Sequence of chain 3.A:
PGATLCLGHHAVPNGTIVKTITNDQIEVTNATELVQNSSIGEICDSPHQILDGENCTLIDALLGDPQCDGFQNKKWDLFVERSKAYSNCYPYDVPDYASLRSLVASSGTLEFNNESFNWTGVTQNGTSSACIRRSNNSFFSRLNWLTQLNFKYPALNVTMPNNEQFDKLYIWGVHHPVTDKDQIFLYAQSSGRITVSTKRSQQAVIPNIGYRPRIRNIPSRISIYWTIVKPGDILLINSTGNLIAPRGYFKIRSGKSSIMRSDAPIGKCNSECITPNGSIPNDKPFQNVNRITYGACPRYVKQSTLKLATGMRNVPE

A small-molecule ligand and the protein it binds are described below.
Small molecule (SMILES): CC(=O)N[C@H]1[C@H](O[C@H]2[C@H](O)[C@@H](NC(C)=O)CO[C@@H]2CO)O[C@H](CO)[C@@H](O[C@@H]2O[C@H](CO)[C@@H](O)[C@H](O)[C@@H]2O)[C@@H]1O

Sequence of chain 3.B:
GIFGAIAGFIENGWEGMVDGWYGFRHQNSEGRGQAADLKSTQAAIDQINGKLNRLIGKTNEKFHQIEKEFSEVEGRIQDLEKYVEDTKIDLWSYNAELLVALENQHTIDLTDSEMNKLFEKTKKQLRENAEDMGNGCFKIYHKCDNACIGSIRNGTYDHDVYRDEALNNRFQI

Binding-site contacts:
Ligand atom C5 contacts residue ASN30 of chain 3.A at 3.7 Å.
Ligand atom C2 contacts residue ASN30 of chain 3.A at 2.5 Å.
Ligand atom C4 contacts residue ASN30 of chain 3.A at 4.3 Å.
Ligand atom C6 contacts residue LEU52 of chain 3.B at 3.9 Å (hydrophobic).
Ligand atom C1 contacts residue THR310 of chain 3.A at 3.8 Å.
Ligand atom C6 contacts residue THR310 of chain 3.A at 4.1 Å.
Ligand atom C7 contacts residue THR32 of chain 3.A at 4.3 Å.
Ligand atom C8 contacts residue ASN30 of chain 3.A at 4.5 Å.
Ligand atom C5 contacts residue THR310 of chain 3.A at 4.3 Å.
Ligand atom O5 contacts residue ASN30 of chain 3.A at 2.3 Å (h-bond).
Ligand atom O5 contacts residue THR310 of chain 3.A at 3.2 Å (h-bond).
Ligand atom N2 contacts residue ASN30 of chain 3.A at 2.9 Å (h-bond).
Ligand atom O7 contacts residue THR32 of chain 3.A at 4.1 Å.
Ligand atom C3 contacts residue ASN30 of chain 3.A at 3.8 Å.
Ligand atom O6 contacts residue LEU52 of chain 3.B at 3.4 Å.
Ligand atom C7 contacts residue ASN30 of chain 3.A at 3.4 Å.
Ligand atom C8 contacts residue THR32 of chain 3.A at 3.7 Å.
Ligand atom O7 contacts residue ASN30 of chain 3.A at 3.6 Å (h-bond).
Ligand atom C1 contacts residue ASN30 of chain 3.A at 1.5 Å.
Ligand atom O6 contacts residue THR310 of chain 3.A at 4.2 Å.